Sequence of chain 4.B:
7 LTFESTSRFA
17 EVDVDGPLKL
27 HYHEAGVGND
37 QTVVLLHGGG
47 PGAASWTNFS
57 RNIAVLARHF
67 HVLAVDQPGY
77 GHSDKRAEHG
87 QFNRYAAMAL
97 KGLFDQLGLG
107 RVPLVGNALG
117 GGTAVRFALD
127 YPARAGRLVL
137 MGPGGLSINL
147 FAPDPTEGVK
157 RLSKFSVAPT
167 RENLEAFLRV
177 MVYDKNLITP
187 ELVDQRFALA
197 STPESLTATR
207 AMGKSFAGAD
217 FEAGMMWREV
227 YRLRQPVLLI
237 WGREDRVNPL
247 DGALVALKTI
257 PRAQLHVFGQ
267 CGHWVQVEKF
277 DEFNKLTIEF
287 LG

Binding-site contacts:
Ligand atom C15 contacts residue GLY46 of chain 4.B at 3.4 Å.
Ligand atom C12 contacts residue ALA114 of chain 4.B at 3.4 Å (hydrophobic).
Ligand atom O17 contacts residue ASN54 of chain 4.B at 3.1 Å (h-bond).
Ligand atom O18 contacts residue GLY44 of chain 4.B at 3.3 Å.
Ligand atom C06 contacts residue PHE212 of chain 4.B at 3.6 Å (hydrophobic).
Ligand atom O17 contacts residue GLY45 of chain 4.B at 3.6 Å (h-bond).
Ligand atom C03 contacts residue VAL155 of chain 4.B at 3.8 Å (hydrophobic).
Ligand atom C10 contacts residue LEU115 of chain 4.B at 3.6 Å (hydrophobic).
Ligand atom O20 contacts residue ALA114 of chain 4.B at 3.0 Å.
Ligand atom C19 contacts residue LEU158 of chain 4.B at 3.2 Å (hydrophobic).
Ligand atom C14 contacts residue GLY45 of chain 4.B at 3.6 Å.
Ligand atom CL contacts residue LEU158 of chain 4.B at 3.6 Å.
Ligand atom C10 contacts residue ALA114 of chain 4.B at 3.6 Å (hydrophobic).
Ligand atom C08 contacts residue LEU115 of chain 4.B at 3.8 Å (hydrophobic).
Ligand atom C09 contacts residue LEU115 of chain 4.B at 3.9 Å (hydrophobic).
Ligand atom C11 contacts residue HIS269 of chain 4.B at 3.7 Å.
Ligand atom O18 contacts residue ALA114 of chain 4.B at 3.5 Å.
Ligand atom C12 contacts residue HIS269 of chain 4.B at 2.8 Å.
Ligand atom C13 contacts residue HIS269 of chain 4.B at 3.7 Å.
Ligand atom C05 contacts residue PHE212 of chain 4.B at 3.5 Å (hydrophobic).
Ligand atom O20 contacts residue LEU115 of chain 4.B at 2.8 Å (h-bond).
Ligand atom O18 contacts residue ASN113 of chain 4.B at 3.7 Å.
Ligand atom C05 contacts residue MET208 of chain 4.B at 3.6 Å (hydrophobic).
Ligand atom O20 contacts residue GLY44 of chain 4.B at 3.8 Å.
Ligand atom C13 contacts residue GLY46 of chain 4.B at 3.2 Å.
Ligand atom C14 contacts residue GLY46 of chain 4.B at 3.6 Å.
Ligand atom C13 contacts residue GLY45 of chain 4.B at 3.5 Å.
Ligand atom C14 contacts residue GLY44 of chain 4.B at 3.9 Å.
Ligand atom C07 contacts residue MET208 of chain 4.B at 3.9 Å (hydrophobic).
Ligand atom O17 contacts residue GLY46 of chain 4.B at 3.4 Å (h-bond).
Ligand atom O16 contacts residue GLY46 of chain 4.B at 3.3 Å (h-bond).
Ligand atom O18 contacts residue HIS269 of chain 4.B at 3.5 Å (h-bond).
Ligand atom O20 contacts residue GLY45 of chain 4.B at 2.8 Å (h-bond).
Ligand atom C06 contacts residue MET208 of chain 4.B at 2.9 Å (hydrophobic).
Ligand atom C15 contacts residue TRP270 of chain 4.B at 3.6 Å (hydrophobic).
Ligand atom O18 contacts residue GLY45 of chain 4.B at 3.7 Å.
Ligand atom O17 contacts residue ALA49 of chain 4.B at 3.4 Å.
Ligand atom O17 contacts residue GLY44 of chain 4.B at 3.3 Å.
Ligand atom C10 contacts residue GLY45 of chain 4.B at 3.6 Å.
Ligand atom O16 contacts residue TRP270 of chain 4.B at 3.7 Å.

A protein and the small-molecule ligand that binds it are described below.
Small molecule (SMILES): C[C@H](/C=C/C(=O)C(=O)[O-])C(=O)CCc1ccccc1Cl